Sequence of chain 1.A:
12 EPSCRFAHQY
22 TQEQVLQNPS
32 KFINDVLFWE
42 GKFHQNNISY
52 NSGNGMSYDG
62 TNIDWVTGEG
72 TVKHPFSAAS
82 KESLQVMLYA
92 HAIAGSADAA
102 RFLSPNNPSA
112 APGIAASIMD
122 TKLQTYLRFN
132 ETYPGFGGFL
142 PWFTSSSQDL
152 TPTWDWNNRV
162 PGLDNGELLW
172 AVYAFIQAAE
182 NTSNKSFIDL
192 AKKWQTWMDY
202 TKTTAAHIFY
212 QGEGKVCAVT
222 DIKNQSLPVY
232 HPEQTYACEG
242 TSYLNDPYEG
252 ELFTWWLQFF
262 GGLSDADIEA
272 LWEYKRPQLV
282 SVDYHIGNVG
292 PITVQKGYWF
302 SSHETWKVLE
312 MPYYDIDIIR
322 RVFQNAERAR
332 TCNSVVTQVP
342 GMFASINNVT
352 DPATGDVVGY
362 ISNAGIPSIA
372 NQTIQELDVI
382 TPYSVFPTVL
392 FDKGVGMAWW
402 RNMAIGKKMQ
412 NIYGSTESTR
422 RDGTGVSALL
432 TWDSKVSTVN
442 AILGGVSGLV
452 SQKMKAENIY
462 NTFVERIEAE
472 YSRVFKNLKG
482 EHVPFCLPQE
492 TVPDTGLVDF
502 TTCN

The protein below binds the small molecule below.
Small molecule (SMILES): CC(=O)N[C@@H]1[C@@H](O)[C@H](O)[C@@H](CO)O[C@H]1O

Binding-site contacts:
Ligand atom O4 contacts residue TYR201 of chain 1.A at 4.4 Å.
Ligand atom C8 contacts residue LEU128 of chain 1.A at 3.9 Å (hydrophobic).
Ligand atom O7 contacts residue LEU128 of chain 1.A at 3.8 Å.
Ligand atom C4 contacts residue TYR201 of chain 1.A at 4.4 Å (hydrophobic).
Ligand atom N2 contacts residue ASN131 of chain 1.A at 2.9 Å (h-bond).
Ligand atom C3 contacts residue TYR201 of chain 1.A at 3.8 Å (hydrophobic).
Ligand atom C7 contacts residue ASN131 of chain 1.A at 3.6 Å.
Ligand atom N2 contacts residue TYR201 of chain 1.A at 3.7 Å.
Ligand atom C8 contacts residue TRP198 of chain 1.A at 3.8 Å (hydrophobic).
Ligand atom C2 contacts residue TYR201 of chain 1.A at 4.2 Å (hydrophobic).
Ligand atom C5 contacts residue TYR201 of chain 1.A at 3.8 Å (hydrophobic).
Ligand atom O5 contacts residue TYR201 of chain 1.A at 4.5 Å.
Ligand atom C7 contacts residue TYR201 of chain 1.A at 4.4 Å (hydrophobic).
Ligand atom C1 contacts residue TYR201 of chain 1.A at 3.9 Å (hydrophobic).
Ligand atom C2 contacts residue ASN131 of chain 1.A at 2.4 Å.
Ligand atom C3 contacts residue ASN131 of chain 1.A at 3.8 Å.
Ligand atom C1 contacts residue ASN131 of chain 1.A at 1.4 Å.
Ligand atom C5 contacts residue ASN131 of chain 1.A at 3.6 Å.
Ligand atom C6 contacts residue PRO135 of chain 1.A at 4.2 Å (hydrophobic).
Ligand atom O5 contacts residue ASN131 of chain 1.A at 2.3 Å (h-bond).
Ligand atom C8 contacts residue THR197 of chain 1.A at 4.0 Å.
Ligand atom C8 contacts residue TYR201 of chain 1.A at 3.8 Å (hydrophobic).
Ligand atom C7 contacts residue LEU128 of chain 1.A at 4.1 Å (hydrophobic).
Ligand atom O3 contacts residue TYR201 of chain 1.A at 4.3 Å.
Ligand atom C4 contacts residue ASN131 of chain 1.A at 4.2 Å.
Ligand atom O6 contacts residue PRO135 of chain 1.A at 4.3 Å.
Ligand atom O7 contacts residue ASN131 of chain 1.A at 4.0 Å.